Binding-site contacts:
Ligand atom OAC contacts residue PRO238 of chain 1.A at 3.7 Å.
Ligand atom CAG contacts residue LEU236 of chain 1.A at 3.7 Å (hydrophobic).
Ligand atom CAV contacts residue LYS105 of chain 1.A at 3.7 Å.
Ligand atom FAE contacts residue PRO97 of chain 1.A at 3.6 Å.
Ligand atom CAW contacts residue LEU102 of chain 1.A at 3.7 Å (hydrophobic).
Ligand atom CBC contacts residue LYS105 of chain 1.A at 3.7 Å.
Ligand atom CAJ contacts residue GLY192 of chain 1.A at 3.7 Å.
Ligand atom CAP contacts residue TYR190 of chain 1.A at 3.5 Å (hydrophobic).
Ligand atom CBC contacts residue PRO238 of chain 1.A at 3.5 Å (hydrophobic).
Ligand atom OAB contacts residue LYS105 of chain 1.A at 3.4 Å (salt-bridge).
Ligand atom CAK contacts residue PRO238 of chain 1.A at 3.5 Å (hydrophobic).
Ligand atom OAB contacts residue PRO238 of chain 1.A at 3.5 Å.
Ligand atom OAU contacts residue VAL108 of chain 1.A at 3.2 Å.
Ligand atom CAF contacts residue TRP231 of chain 1.A at 3.7 Å (hydrophobic).
Ligand atom CAM contacts residue TYR190 of chain 1.A at 3.4 Å (hydrophobic).
Ligand atom CAH contacts residue TYR190 of chain 1.A at 3.4 Å (hydrophobic).
Ligand atom CAI contacts residue GLY192 of chain 1.A at 3.5 Å.
Ligand atom NAS contacts residue LYS104 of chain 1.A at 2.9 Å (salt-bridge).
Ligand atom FAD contacts residue VAL181 of chain 1.A at 3.0 Å.
Ligand atom CAF contacts residue VAL110 of chain 1.A at 3.5 Å (hydrophobic).
Ligand atom CBB contacts residue PRO238 of chain 1.A at 3.3 Å (hydrophobic).
Ligand atom NAS contacts residue PRO238 of chain 1.A at 3.2 Å (h-bond).
Ligand atom CAO contacts residue LYS105 of chain 1.A at 3.7 Å.
Ligand atom FAE contacts residue LEU102 of chain 1.A at 3.4 Å.
Ligand atom CAO contacts residue LYS103 of chain 1.A at 3.4 Å.
Ligand atom CAR contacts residue TYR320 of chain 1.A at 3.4 Å (hydrophobic).
Ligand atom OAC contacts residue LYS105 of chain 1.A at 2.9 Å (salt-bridge).
Ligand atom NBD contacts residue VAL108 of chain 1.A at 3.7 Å.
Ligand atom FAD contacts residue LYS105 of chain 1.A at 3.4 Å.
Ligand atom CAX contacts residue LEU236 of chain 1.A at 3.8 Å (hydrophobic).
Ligand atom CAX contacts residue TYR190 of chain 1.A at 3.3 Å (hydrophobic).
Ligand atom CBB contacts residue LYS105 of chain 1.A at 3.5 Å.
Ligand atom CAN contacts residue LEU102 of chain 1.A at 3.5 Å (hydrophobic).
Ligand atom CAL contacts residue VAL108 of chain 1.A at 3.6 Å (hydrophobic).
Ligand atom NAS contacts residue LYS105 of chain 1.A at 2.8 Å (salt-bridge).
Ligand atom OAC contacts residue LYS104 of chain 1.A at 3.2 Å.
Ligand atom CBB contacts residue LYS104 of chain 1.A at 3.4 Å.
Ligand atom CAK contacts residue VAL108 of chain 1.A at 3.7 Å (hydrophobic).
Ligand atom OAB contacts residue LYS104 of chain 1.A at 3.2 Å (salt-bridge).
Ligand atom OAC contacts residue LYS103 of chain 1.A at 3.6 Å.

Sequence of chain 1.A:
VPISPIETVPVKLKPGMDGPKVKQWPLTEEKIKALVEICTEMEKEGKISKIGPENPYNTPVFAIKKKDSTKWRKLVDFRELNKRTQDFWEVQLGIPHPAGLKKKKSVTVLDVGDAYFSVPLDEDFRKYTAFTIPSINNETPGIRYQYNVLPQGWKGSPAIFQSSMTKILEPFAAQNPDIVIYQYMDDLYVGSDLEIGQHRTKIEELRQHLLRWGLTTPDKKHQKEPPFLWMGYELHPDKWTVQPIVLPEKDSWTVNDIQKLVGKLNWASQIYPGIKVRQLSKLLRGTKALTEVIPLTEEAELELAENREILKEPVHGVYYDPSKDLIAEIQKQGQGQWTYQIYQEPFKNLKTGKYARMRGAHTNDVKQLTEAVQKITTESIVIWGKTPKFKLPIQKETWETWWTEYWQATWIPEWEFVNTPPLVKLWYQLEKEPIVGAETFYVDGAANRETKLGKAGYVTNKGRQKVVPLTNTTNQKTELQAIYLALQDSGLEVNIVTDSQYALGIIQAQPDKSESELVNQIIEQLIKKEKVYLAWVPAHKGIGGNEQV

A protein and the small-molecule ligand that binds it are described below.
Small molecule (SMILES): N#C/C=C/c1cc(F)cc(Oc2ccc(F)cc2OCCn2ccc(=O)[nH]c2=O)c1